Sequence of chain 4.A:
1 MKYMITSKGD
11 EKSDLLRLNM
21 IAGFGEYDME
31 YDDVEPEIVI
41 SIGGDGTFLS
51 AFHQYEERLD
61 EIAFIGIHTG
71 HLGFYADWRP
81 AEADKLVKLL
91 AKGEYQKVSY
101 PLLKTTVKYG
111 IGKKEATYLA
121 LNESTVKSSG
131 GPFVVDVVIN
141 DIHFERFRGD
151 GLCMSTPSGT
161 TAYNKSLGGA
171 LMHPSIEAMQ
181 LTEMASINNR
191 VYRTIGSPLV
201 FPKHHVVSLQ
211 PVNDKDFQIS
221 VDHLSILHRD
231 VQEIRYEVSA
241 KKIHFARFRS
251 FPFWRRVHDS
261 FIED

This small molecule binds to this protein.
Small molecule (SMILES): Nc1ncnc2c1ncn2[C@@H]1O[C@H](CN2CC#Cc3nc4c(N)ncnc4n3[C@@H]3O[C@H](CNC(=O)CNC(=O)C2)[C@@H](O)[C@H]3O)[C@@H](O)[C@H]1O

Binding-site contacts:
Ligand atom C12 contacts residue ALA162 of chain 4.A at 3.7 Å (hydrophobic).
Ligand atom N contacts residue ASP150 of chain 1.A at 2.9 Å (salt-bridge).
Ligand atom C26 contacts residue GLU123 of chain 4.A at 3.4 Å.
Ligand atom N1 contacts residue SER166 of chain 4.A at 3.2 Å (h-bond).
Ligand atom C14 contacts residue THR161 of chain 4.A at 3.3 Å.
Ligand atom C1 contacts residue TYR163 of chain 4.A at 3.7 Å (hydrophobic).
Ligand atom O7 contacts residue TYR163 of chain 4.A at 3.3 Å (h-bond).
Ligand atom C10 contacts residue ASP45 of chain 4.A at 3.7 Å.
Ligand atom N6 contacts residue ASN122 of chain 4.A at 3.0 Å (h-bond).
Ligand atom C13 contacts residue ALA162 of chain 4.A at 3.7 Å (hydrophobic).
Ligand atom N contacts residue TYR163 of chain 4.A at 3.5 Å.
Ligand atom N1 contacts residue ILE187 of chain 1.A at 3.4 Å.
Ligand atom C18 contacts residue ILE187 of chain 1.A at 3.6 Å (hydrophobic).
Ligand atom N7 contacts residue ASN122 of chain 4.A at 2.9 Å (h-bond).
Ligand atom O7 contacts residue ASN122 of chain 4.A at 3.7 Å.
Ligand atom O7 contacts residue GLU123 of chain 4.A at 2.6 Å (salt-bridge).
Ligand atom N8 contacts residue ALA162 of chain 4.A at 3.7 Å.
Ligand atom O2 contacts residue ILE187 of chain 1.A at 3.5 Å.
Ligand atom C contacts residue TYR163 of chain 4.A at 3.6 Å (hydrophobic).
Ligand atom N2 contacts residue TYR163 of chain 4.A at 3.5 Å.
Ligand atom O7 contacts residue ALA162 of chain 4.A at 3.0 Å.
Ligand atom C1 contacts residue ILE187 of chain 1.A at 3.5 Å (hydrophobic).
Ligand atom C13 contacts residue THR161 of chain 4.A at 3.6 Å.
Ligand atom C11 contacts residue ASP45 of chain 4.A at 3.7 Å.
Ligand atom N1 contacts residue ALA185 of chain 1.A at 3.7 Å.
Ligand atom N7 contacts residue TYR75 of chain 4.A at 3.4 Å.
Ligand atom O6 contacts residue GLU123 of chain 4.A at 2.6 Å (salt-bridge).
Ligand atom C25 contacts residue GLU123 of chain 4.A at 3.2 Å.
Ligand atom N7 contacts residue SER158 of chain 4.A at 3.0 Å (h-bond).
Ligand atom C1 contacts residue SER166 of chain 4.A at 3.1 Å.
Ligand atom N7 contacts residue THR161 of chain 4.A at 3.8 Å.
Ligand atom N contacts residue ALA185 of chain 1.A at 3.1 Å (h-bond).
Ligand atom C8 contacts residue GLY46 of chain 4.A at 3.7 Å.
Ligand atom C15 contacts residue ASP45 of chain 4.A at 3.7 Å.
Ligand atom O6 contacts residue ASN122 of chain 4.A at 3.2 Å (h-bond).
Ligand atom N8 contacts residue PHE74 of chain 4.A at 3.5 Å.
Ligand atom C11 contacts residue ASN122 of chain 4.A at 3.8 Å.
Ligand atom N8 contacts residue THR161 of chain 4.A at 2.7 Å (h-bond).
Ligand atom O4 contacts residue TYR192 of chain 1.A at 3.6 Å.
Ligand atom C14 contacts residue PHE74 of chain 4.A at 3.3 Å (hydrophobic).

Sequence of chain 1.A:
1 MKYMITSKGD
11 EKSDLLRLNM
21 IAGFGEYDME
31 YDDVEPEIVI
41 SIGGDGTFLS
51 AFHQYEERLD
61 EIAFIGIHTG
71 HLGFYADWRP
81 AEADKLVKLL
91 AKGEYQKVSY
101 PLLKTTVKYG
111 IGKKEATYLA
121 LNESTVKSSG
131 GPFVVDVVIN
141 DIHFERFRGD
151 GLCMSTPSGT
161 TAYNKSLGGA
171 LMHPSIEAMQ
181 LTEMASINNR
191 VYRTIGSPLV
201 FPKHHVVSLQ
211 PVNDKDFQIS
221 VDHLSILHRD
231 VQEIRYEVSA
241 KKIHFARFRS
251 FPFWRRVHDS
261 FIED